Sequence of chain 1.B:
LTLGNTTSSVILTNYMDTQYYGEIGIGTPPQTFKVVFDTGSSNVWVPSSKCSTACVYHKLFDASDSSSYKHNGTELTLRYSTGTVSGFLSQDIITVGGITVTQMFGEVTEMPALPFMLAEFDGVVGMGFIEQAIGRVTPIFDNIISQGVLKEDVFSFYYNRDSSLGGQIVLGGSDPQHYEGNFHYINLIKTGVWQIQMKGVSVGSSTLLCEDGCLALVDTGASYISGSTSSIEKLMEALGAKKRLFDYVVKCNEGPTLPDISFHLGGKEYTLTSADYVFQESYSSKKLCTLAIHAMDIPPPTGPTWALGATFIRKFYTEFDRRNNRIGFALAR

The small molecule below binds the protein below.
Small molecule (SMILES): CC(=O)N[C@@H]1[C@@H](O)[C@H](O)[C@@H](CO)O[C@H]1O

Binding-site contacts:
Ligand atom C1 contacts residue THR77 of chain 1.B at 3.6 Å.
Ligand atom O6 contacts residue MET107 of chain 1.B at 4.0 Å.
Ligand atom O7 contacts residue HIS74 of chain 1.B at 4.1 Å.
Ligand atom C4 contacts residue ASN75 of chain 1.B at 4.2 Å.
Ligand atom C3 contacts residue ASN75 of chain 1.B at 3.8 Å.
Ligand atom C2 contacts residue THR77 of chain 1.B at 4.4 Å.
Ligand atom C2 contacts residue ASN75 of chain 1.B at 2.4 Å.
Ligand atom C5 contacts residue ASN75 of chain 1.B at 3.7 Å.
Ligand atom C8 contacts residue ASN75 of chain 1.B at 3.4 Å.
Ligand atom C7 contacts residue ASN75 of chain 1.B at 3.3 Å.
Ligand atom O5 contacts residue ASN75 of chain 1.B at 2.3 Å (h-bond).
Ligand atom N2 contacts residue THR77 of chain 1.B at 4.1 Å.
Ligand atom O5 contacts residue MET107 of chain 1.B at 4.2 Å.
Ligand atom N2 contacts residue ASN75 of chain 1.B at 2.9 Å (h-bond).
Ligand atom O7 contacts residue ASN75 of chain 1.B at 3.3 Å (h-bond).
Ligand atom C1 contacts residue ASN75 of chain 1.B at 1.4 Å.